Sequence of chain 1.E:
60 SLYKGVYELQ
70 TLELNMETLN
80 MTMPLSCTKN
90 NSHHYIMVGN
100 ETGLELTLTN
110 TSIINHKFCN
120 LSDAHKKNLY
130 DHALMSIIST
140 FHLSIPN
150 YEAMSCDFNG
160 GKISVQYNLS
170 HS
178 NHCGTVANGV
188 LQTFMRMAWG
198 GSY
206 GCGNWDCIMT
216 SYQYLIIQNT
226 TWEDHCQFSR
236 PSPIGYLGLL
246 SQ

The protein below binds the small molecule below.
Small molecule (SMILES): CC(=O)N[C@H]1[C@H](O[C@H]2[C@H](O)[C@@H](NC(C)=O)CO[C@@H]2CO)O[C@H](CO)[C@@H](O)[C@@H]1O

Binding-site contacts:
Ligand atom C1 contacts residue ASN119 of chain 1.E at 1.5 Å.
Ligand atom C1 contacts residue PHE117 of chain 1.E at 3.7 Å (hydrophobic).
Ligand atom N2 contacts residue ASN119 of chain 1.E at 3.0 Å (h-bond).
Ligand atom C7 contacts residue PHE117 of chain 1.E at 4.5 Å (hydrophobic).
Ligand atom C3 contacts residue PHE117 of chain 1.E at 4.3 Å (hydrophobic).
Ligand atom C4 contacts residue ASN119 of chain 1.E at 4.3 Å.
Ligand atom N2 contacts residue PHE117 of chain 1.E at 3.6 Å.
Ligand atom C2 contacts residue ASN119 of chain 1.E at 2.6 Å.
Ligand atom C7 contacts residue ASN119 of chain 1.E at 3.2 Å.
Ligand atom C3 contacts residue ASN119 of chain 1.E at 3.9 Å.
Ligand atom O7 contacts residue ASN119 of chain 1.E at 3.5 Å (h-bond).
Ligand atom C8 contacts residue HIS115 of chain 1.E at 3.7 Å.
Ligand atom C8 contacts residue ASN119 of chain 1.E at 3.7 Å.
Ligand atom C2 contacts residue PHE117 of chain 1.E at 4.1 Å (hydrophobic).
Ligand atom C8 contacts residue ASN158 of chain 1.E at 3.6 Å.
Ligand atom C5 contacts residue ASN119 of chain 1.E at 3.8 Å.
Ligand atom O5 contacts residue ASN119 of chain 1.E at 2.4 Å (h-bond).